Sequence of chain 3.A:
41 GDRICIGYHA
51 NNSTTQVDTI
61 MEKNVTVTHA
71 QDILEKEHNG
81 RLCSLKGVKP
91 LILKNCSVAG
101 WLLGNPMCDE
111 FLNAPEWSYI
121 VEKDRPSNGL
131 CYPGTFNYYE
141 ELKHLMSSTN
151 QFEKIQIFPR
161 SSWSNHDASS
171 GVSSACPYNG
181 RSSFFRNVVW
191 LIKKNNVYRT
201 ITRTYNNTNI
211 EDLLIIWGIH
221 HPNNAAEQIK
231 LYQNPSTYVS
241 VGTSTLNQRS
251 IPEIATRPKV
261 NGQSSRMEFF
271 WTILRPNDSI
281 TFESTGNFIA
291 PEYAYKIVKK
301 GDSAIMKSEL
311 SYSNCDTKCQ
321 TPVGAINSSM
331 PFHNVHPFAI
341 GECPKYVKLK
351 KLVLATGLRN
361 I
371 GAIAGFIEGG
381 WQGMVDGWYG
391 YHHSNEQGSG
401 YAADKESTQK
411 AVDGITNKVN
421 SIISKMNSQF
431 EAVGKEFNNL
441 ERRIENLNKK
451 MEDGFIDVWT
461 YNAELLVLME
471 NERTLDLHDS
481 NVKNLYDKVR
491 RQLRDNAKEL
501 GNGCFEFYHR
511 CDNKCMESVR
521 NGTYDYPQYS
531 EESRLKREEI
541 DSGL

A small-molecule ligand and the protein it binds are described below.
Small molecule (SMILES): CC(=O)N[C@H]1[C@H]([C@H](O)[C@H](O)CO)O[C@@](OC[C@H]2OC[C@H](O)[C@@H](O)[C@H]2O)(C(=O)O)C[C@@H]1O

Binding-site contacts:
Ligand atom C11 contacts residue TRP190 of chain 3.A at 3.8 Å (hydrophobic).
Ligand atom O9 contacts residue GLN263 of chain 3.A at 3.9 Å.
Ligand atom O1B contacts residue SER174 of chain 3.A at 3.3 Å (h-bond).
Ligand atom O8 contacts residue GLN263 of chain 3.A at 2.8 Å (h-bond).
Ligand atom O7 contacts residue LYS230 of chain 3.A at 3.3 Å (salt-bridge).
Ligand atom C5 contacts residue VAL172 of chain 3.A at 4.1 Å (hydrophobic).
Ligand atom C3 contacts residue LYS259 of chain 3.A at 3.7 Å.
Ligand atom C1 contacts residue SER173 of chain 3.A at 3.6 Å.
Ligand atom O9 contacts residue GLU227 of chain 3.A at 2.4 Å (salt-bridge).
Ligand atom C10 contacts residue VAL172 of chain 3.A at 3.7 Å (hydrophobic).
Ligand atom O3 contacts residue LYS259 of chain 3.A at 2.5 Å (salt-bridge).
Ligand atom C10 contacts residue TRP190 of chain 3.A at 4.1 Å (hydrophobic).
Ligand atom C6 contacts residue GLN263 of chain 3.A at 3.8 Å.
Ligand atom C9 contacts residue TRP190 of chain 3.A at 3.6 Å (hydrophobic).
Ligand atom O8 contacts residue SER173 of chain 3.A at 3.9 Å.
Ligand atom C11 contacts residue SER170 of chain 3.A at 3.2 Å.
Ligand atom O10 contacts residue TRP190 of chain 3.A at 4.2 Å.
Ligand atom O1A contacts residue SER182 of chain 3.A at 4.1 Å.
Ligand atom O1A contacts residue SER173 of chain 3.A at 3.5 Å.
Ligand atom C10 contacts residue LEU231 of chain 3.A at 4.2 Å (hydrophobic).
Ligand atom O9 contacts residue TYR132 of chain 3.A at 3.0 Å (h-bond).
Ligand atom O10 contacts residue LEU231 of chain 3.A at 3.1 Å.
Ligand atom C8 contacts residue GLN263 of chain 3.A at 3.8 Å.
Ligand atom C9 contacts residue TYR132 of chain 3.A at 3.7 Å (hydrophobic).
Ligand atom O9 contacts residue SER265 of chain 3.A at 3.1 Å (h-bond).
Ligand atom N5 contacts residue VAL172 of chain 3.A at 3.2 Å (h-bond).
Ligand atom O1A contacts residue SER174 of chain 3.A at 2.7 Å (h-bond).
Ligand atom O4 contacts residue GLY262 of chain 3.A at 4.0 Å.
Ligand atom C11 contacts residue GLY171 of chain 3.A at 3.6 Å.
Ligand atom O6 contacts residue GLN263 of chain 3.A at 4.1 Å.
Ligand atom C8 contacts residue GLU227 of chain 3.A at 4.0 Å.
Ligand atom C9 contacts residue GLU227 of chain 3.A at 3.2 Å.
Ligand atom O1B contacts residue SER173 of chain 3.A at 2.7 Å (h-bond).
Ligand atom O1B contacts residue GLN263 of chain 3.A at 2.4 Å (h-bond).
Ligand atom C11 contacts residue VAL172 of chain 3.A at 3.4 Å (hydrophobic).
Ligand atom C1 contacts residue GLN263 of chain 3.A at 3.6 Å.
Ligand atom O9 contacts residue HIS220 of chain 3.A at 3.7 Å.
Ligand atom C1 contacts residue SER174 of chain 3.A at 3.3 Å.
Ligand atom O8 contacts residue TYR132 of chain 3.A at 3.8 Å.
Ligand atom C9 contacts residue HIS220 of chain 3.A at 4.0 Å.